Binding-site contacts:
Ligand atom C7 contacts residue CPZ1 of chain 1.S at 3.4 Å.
Ligand atom C4 contacts residue HEM1 of chain 1.Q at 4.3 Å.
Ligand atom CL contacts residue PHE115 of chain 1.C at 3.9 Å.
Ligand atom C8 contacts residue PHE297 of chain 1.C at 3.8 Å (hydrophobic).
Ligand atom C10 contacts residue ILE114 of chain 1.C at 3.9 Å (hydrophobic).
Ligand atom C4 contacts residue THR302 of chain 1.C at 4.2 Å.
Ligand atom C2 contacts residue CPZ1 of chain 1.S at 3.9 Å.
Ligand atom C5 contacts residue HEM1 of chain 1.Q at 2.9 Å.
Ligand atom C11 contacts residue ALA298 of chain 1.C at 3.1 Å (hydrophobic).
Ligand atom C5 contacts residue CPZ1 of chain 1.S at 3.3 Å.
Ligand atom C10 contacts residue PHE115 of chain 1.C at 4.3 Å (hydrophobic).
Ligand atom N3 contacts residue THR302 of chain 1.C at 3.4 Å.
Ligand atom C8 contacts residue CPZ1 of chain 1.S at 4.3 Å.
Ligand atom C6 contacts residue PHE297 of chain 1.C at 4.3 Å (hydrophobic).
Ligand atom N1 contacts residue CPZ1 of chain 1.S at 4.2 Å.
Ligand atom C11 contacts residue PHE297 of chain 1.C at 4.1 Å (hydrophobic).
Ligand atom N3 contacts residue ALA298 of chain 1.C at 4.0 Å.
Ligand atom N3 contacts residue HEM1 of chain 1.Q at 4.2 Å.
Ligand atom CL contacts residue PHE297 of chain 1.C at 4.2 Å.
Ligand atom C6 contacts residue CPZ1 of chain 1.S at 3.7 Å.
Ligand atom C8 contacts residue MET209 of chain 1.C at 4.3 Å (hydrophobic).
Ligand atom C10 contacts residue SER294 of chain 1.C at 3.9 Å.
Ligand atom C4 contacts residue ALA298 of chain 1.C at 3.3 Å (hydrophobic).
Ligand atom C2 contacts residue HEM1 of chain 1.Q at 3.1 Å.
Ligand atom C10 contacts residue ALA298 of chain 1.C at 4.0 Å (hydrophobic).
Ligand atom C2 contacts residue ALA298 of chain 1.C at 3.3 Å (hydrophobic).
Ligand atom CL contacts residue ILE108 of chain 1.C at 3.9 Å.
Ligand atom C10 contacts residue PHE297 of chain 1.C at 3.8 Å (hydrophobic).
Ligand atom C4 contacts residue CPZ1 of chain 1.S at 3.4 Å.
Ligand atom C11 contacts residue SER294 of chain 1.C at 4.0 Å.
Ligand atom C9 contacts residue PHE115 of chain 1.C at 4.1 Å (hydrophobic).
Ligand atom C5 contacts residue THR302 of chain 1.C at 3.4 Å.
Ligand atom C11 contacts residue ILE114 of chain 1.C at 3.5 Å (hydrophobic).
Ligand atom N1 contacts residue HEM1 of chain 1.Q at 2.0 Å.
Ligand atom C6 contacts residue ALA298 of chain 1.C at 3.4 Å (hydrophobic).
Ligand atom N1 contacts residue THR302 of chain 1.C at 4.1 Å.
Ligand atom N3 contacts residue CPZ1 of chain 1.S at 2.6 Å (h-bond).
Ligand atom N1 contacts residue ALA298 of chain 1.C at 4.0 Å.
Ligand atom C7 contacts residue PHE297 of chain 1.C at 4.1 Å (hydrophobic).
Ligand atom C9 contacts residue PHE297 of chain 1.C at 3.7 Å (hydrophobic).

The protein below binds the small molecule below.
Small molecule (SMILES): Clc1ccc(-c2cnc[nH]2)cc1

Sequence of chain 1.C:
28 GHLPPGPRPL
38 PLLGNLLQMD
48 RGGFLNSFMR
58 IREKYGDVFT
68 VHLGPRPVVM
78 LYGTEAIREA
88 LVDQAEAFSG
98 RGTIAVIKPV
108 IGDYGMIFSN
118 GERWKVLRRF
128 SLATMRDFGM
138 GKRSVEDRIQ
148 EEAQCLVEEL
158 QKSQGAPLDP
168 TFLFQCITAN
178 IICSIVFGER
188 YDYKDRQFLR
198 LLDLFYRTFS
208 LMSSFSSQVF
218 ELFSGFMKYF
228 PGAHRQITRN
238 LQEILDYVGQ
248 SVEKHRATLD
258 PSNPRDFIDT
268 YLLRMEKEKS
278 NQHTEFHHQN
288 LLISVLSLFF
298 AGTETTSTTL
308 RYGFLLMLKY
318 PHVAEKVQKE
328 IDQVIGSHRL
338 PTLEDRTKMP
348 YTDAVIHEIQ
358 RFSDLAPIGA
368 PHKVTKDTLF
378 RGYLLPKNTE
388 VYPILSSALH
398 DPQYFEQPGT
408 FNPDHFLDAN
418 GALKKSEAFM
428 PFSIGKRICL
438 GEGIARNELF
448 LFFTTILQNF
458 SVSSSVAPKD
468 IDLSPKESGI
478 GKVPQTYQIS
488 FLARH